The small molecule below binds the protein below.
Small molecule (SMILES): Nc1nc2c(ncn2[C@@H]2O[C@H](CO[P](=O)(O)O[P](=O)(O)CP(=O)(O)O)[C@@H](O)[C@H]2O)c(=O)[nH]1

Sequence of chain 1.A:
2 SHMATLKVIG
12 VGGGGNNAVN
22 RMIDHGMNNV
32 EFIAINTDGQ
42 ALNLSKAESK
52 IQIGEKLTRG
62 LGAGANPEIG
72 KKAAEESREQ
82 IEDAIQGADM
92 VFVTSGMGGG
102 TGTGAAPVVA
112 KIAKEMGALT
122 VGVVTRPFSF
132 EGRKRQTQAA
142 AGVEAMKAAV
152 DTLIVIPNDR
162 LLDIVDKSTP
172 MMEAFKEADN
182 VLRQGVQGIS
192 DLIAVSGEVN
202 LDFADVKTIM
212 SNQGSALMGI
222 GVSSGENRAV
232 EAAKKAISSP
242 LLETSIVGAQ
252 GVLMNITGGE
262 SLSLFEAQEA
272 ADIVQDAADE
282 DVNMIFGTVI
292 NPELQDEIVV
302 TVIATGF

Binding-site contacts:
Ligand atom O3G contacts residue GLY65 of chain 1.A at 2.9 Å (h-bond).
Ligand atom N3 contacts residue ASN159 of chain 1.A at 3.1 Å (h-bond).
Ligand atom O1B contacts residue GLY14 of chain 1.A at 2.8 Å (h-bond).
Ligand atom O3G contacts residue EDO1 of chain 1.D at 3.2 Å (h-bond).
Ligand atom C5' contacts residue ARG136 of chain 1.A at 3.6 Å.
Ligand atom O3' contacts residue ARG136 of chain 1.A at 3.1 Å (salt-bridge).
Ligand atom PG contacts residue MN1 of chain 1.C at 3.4 Å.
Ligand atom O4' contacts residue GLY97 of chain 1.A at 3.4 Å.
Ligand atom O2' contacts residue ASN159 of chain 1.A at 3.3 Å (h-bond).
Ligand atom O2B contacts residue GLY103 of chain 1.A at 2.9 Å (h-bond).
Ligand atom O2' contacts residue PRO128 of chain 1.A at 3.4 Å.
Ligand atom O2A contacts residue GLY14 of chain 1.A at 3.3 Å (h-bond).
Ligand atom O3G contacts residue MN1 of chain 1.C at 2.1 Å.
Ligand atom O2G contacts residue GLY101 of chain 1.A at 2.7 Å (h-bond).
Ligand atom O2G contacts residue ALA66 of chain 1.A at 2.8 Å (h-bond).
Ligand atom PG contacts residue GLY65 of chain 1.A at 3.6 Å.
Ligand atom N1 contacts residue PHE176 of chain 1.A at 3.5 Å.
Ligand atom C2 contacts residue EDO1 of chain 1.E at 3.5 Å.
Ligand atom C6 contacts residue EDO1 of chain 1.E at 3.3 Å.
Ligand atom O1B contacts residue GLY13 of chain 1.A at 3.3 Å.
Ligand atom C5' contacts residue GLY97 of chain 1.A at 3.5 Å.
Ligand atom O2A contacts residue GLY15 of chain 1.A at 2.8 Å (h-bond).
Ligand atom O1G contacts residue ALA64 of chain 1.A at 2.9 Å (h-bond).
Ligand atom O2B contacts residue THR102 of chain 1.A at 2.9 Å (h-bond).
Ligand atom O6 contacts residue ASN18 of chain 1.A at 3.3 Å (h-bond).
Ligand atom O2G contacts residue GLY100 of chain 1.A at 3.5 Å.
Ligand atom O2G contacts residue EDO1 of chain 1.D at 2.7 Å (h-bond).
Ligand atom C3B contacts residue EDO1 of chain 1.D at 3.2 Å.
Ligand atom O6 contacts residue PHE176 of chain 1.A at 3.6 Å.
Ligand atom N7 contacts residue GLY15 of chain 1.A at 3.3 Å.
Ligand atom O3' contacts residue GLU132 of chain 1.A at 2.6 Å (salt-bridge).
Ligand atom O3G contacts residue ALA64 of chain 1.A at 3.5 Å (h-bond).
Ligand atom O6 contacts residue ARG22 of chain 1.A at 3.1 Å (salt-bridge).
Ligand atom O1G contacts residue THR102 of chain 1.A at 2.6 Å (h-bond).
Ligand atom O2B contacts residue GLY101 of chain 1.A at 3.3 Å (h-bond).
Ligand atom N2 contacts residue ASN159 of chain 1.A at 2.9 Å (h-bond).
Ligand atom O2' contacts residue GLU132 of chain 1.A at 2.7 Å (salt-bridge).
Ligand atom O6 contacts residue EDO1 of chain 1.E at 3.5 Å (h-bond).
Ligand atom N1 contacts residue EDO1 of chain 1.E at 3.1 Å (h-bond).
Ligand atom C2' contacts residue GLU132 of chain 1.A at 3.6 Å.